Binding-site contacts:
Ligand atom C1 contacts residue TYR59 of chain 1.B at 3.7 Å (hydrophobic).
Ligand atom O4 contacts residue ASP62 of chain 1.B at 3.3 Å (salt-bridge).
Ligand atom C6 contacts residue TRP47 of chain 1.B at 3.9 Å (hydrophobic).
Ligand atom C17 contacts residue TYR60 of chain 1.B at 3.5 Å (hydrophobic).
Ligand atom O2 contacts residue ARG90 of chain 1.A at 3.7 Å.
Ligand atom C4 contacts residue ARG57 of chain 1.B at 3.5 Å.
Ligand atom C15 contacts residue TRP47 of chain 1.B at 3.6 Å (hydrophobic).
Ligand atom O1 contacts residue TYR59 of chain 1.B at 3.7 Å.
Ligand atom C3 contacts residue ARG57 of chain 1.B at 3.5 Å.
Ligand atom C3 contacts residue TYR104 of chain 1.B at 3.7 Å (hydrophobic).
Ligand atom C8 contacts residue TRP47 of chain 1.B at 3.8 Å (hydrophobic).
Ligand atom O4 contacts residue GLY61 of chain 1.B at 3.9 Å.
Ligand atom O3 contacts residue TYR60 of chain 1.B at 2.8 Å (h-bond).
Ligand atom C18 contacts residue TRP47 of chain 1.B at 3.8 Å (hydrophobic).
Ligand atom C20 contacts residue TYR60 of chain 1.B at 3.8 Å (hydrophobic).
Ligand atom C4 contacts residue TYR104 of chain 1.B at 3.5 Å (hydrophobic).
Ligand atom O2 contacts residue SER91 of chain 1.A at 3.8 Å.
Ligand atom C14 contacts residue TYR59 of chain 1.B at 3.6 Å (hydrophobic).
Ligand atom C2 contacts residue TYR59 of chain 1.B at 3.8 Å (hydrophobic).
Ligand atom C16 contacts residue TYR60 of chain 1.B at 3.6 Å (hydrophobic).
Ligand atom O1 contacts residue TYR104 of chain 1.B at 3.8 Å.
Ligand atom C3 contacts residue TYR59 of chain 1.B at 3.6 Å (hydrophobic).
Ligand atom C11 contacts residue ARG90 of chain 1.A at 3.8 Å.
Ligand atom C15 contacts residue TYR59 of chain 1.B at 3.9 Å (hydrophobic).
Ligand atom C6 contacts residue PHE50 of chain 1.B at 3.6 Å (hydrophobic).
Ligand atom C18 contacts residue ARG90 of chain 1.A at 3.4 Å.
Ligand atom C8 contacts residue ARG90 of chain 1.A at 3.9 Å.
Ligand atom O3 contacts residue TYR59 of chain 1.B at 3.8 Å.
Ligand atom C7 contacts residue PHE50 of chain 1.B at 3.5 Å (hydrophobic).
Ligand atom O1 contacts residue ARG57 of chain 1.B at 2.9 Å (salt-bridge).
Ligand atom C9 contacts residue TYR59 of chain 1.B at 3.8 Å (hydrophobic).
Ligand atom C18 contacts residue SER91 of chain 1.A at 3.6 Å.
Ligand atom C7 contacts residue TYR59 of chain 1.B at 3.9 Å (hydrophobic).
Ligand atom O4 contacts residue PHE93 of chain 1.A at 3.1 Å.
Ligand atom C19 contacts residue ARG90 of chain 1.A at 3.2 Å.
Ligand atom C21 contacts residue ASP62 of chain 1.B at 3.2 Å.
Ligand atom C4 contacts residue TYR59 of chain 1.B at 3.7 Å (hydrophobic).
Ligand atom C20 contacts residue ASP62 of chain 1.B at 3.6 Å.
Ligand atom O5 contacts residue ASP62 of chain 1.B at 2.6 Å (salt-bridge).
Ligand atom C7 contacts residue TRP47 of chain 1.B at 3.7 Å (hydrophobic).

Sequence of chain 1.A:
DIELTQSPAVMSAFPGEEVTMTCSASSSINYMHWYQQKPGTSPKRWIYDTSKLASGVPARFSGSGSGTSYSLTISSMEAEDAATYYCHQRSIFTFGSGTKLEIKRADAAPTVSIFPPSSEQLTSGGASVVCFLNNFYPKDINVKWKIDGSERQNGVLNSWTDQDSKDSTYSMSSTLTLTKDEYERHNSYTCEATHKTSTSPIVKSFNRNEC

This protein binds this small molecule.
Small molecule (SMILES): C[C@]12CCC(=O)C=C1CC[C@@H]1[C@@H]2C(=O)C[C@@]2(C)[C@H]1CC[C@]2(O)C(=O)CO

Sequence of chain 1.B:
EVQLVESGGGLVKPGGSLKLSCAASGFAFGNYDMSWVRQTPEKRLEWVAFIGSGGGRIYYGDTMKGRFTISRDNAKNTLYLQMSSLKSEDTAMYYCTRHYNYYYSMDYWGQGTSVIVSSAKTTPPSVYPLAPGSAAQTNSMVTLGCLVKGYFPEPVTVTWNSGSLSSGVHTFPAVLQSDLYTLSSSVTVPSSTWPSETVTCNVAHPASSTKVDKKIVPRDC